Sequence of chain 1.B:
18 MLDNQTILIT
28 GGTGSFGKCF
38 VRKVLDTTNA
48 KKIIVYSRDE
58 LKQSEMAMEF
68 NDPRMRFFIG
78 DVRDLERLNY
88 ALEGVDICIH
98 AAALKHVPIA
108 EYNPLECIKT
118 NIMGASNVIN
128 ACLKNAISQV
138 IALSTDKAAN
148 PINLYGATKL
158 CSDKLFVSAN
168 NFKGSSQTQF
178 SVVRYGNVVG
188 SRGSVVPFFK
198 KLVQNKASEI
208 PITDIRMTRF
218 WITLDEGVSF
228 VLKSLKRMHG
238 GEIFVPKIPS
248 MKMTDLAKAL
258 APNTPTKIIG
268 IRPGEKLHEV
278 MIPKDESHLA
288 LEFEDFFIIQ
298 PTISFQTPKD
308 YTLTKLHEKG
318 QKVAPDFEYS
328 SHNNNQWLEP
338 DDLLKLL

This protein binds this small molecule.
Small molecule (SMILES): O=c1ccn([C@@H]2O[C@H](CO[P](=O)(O)O[P](=O)(O)O[C@H]3O[C@H](CO)[C@@H](O)[C@H](O)[C@H]3O)[C@@H](O)[C@H]2O)c(=O)[nH]1

Binding-site contacts:
Ligand atom O2A contacts residue SER191 of chain 1.B at 3.6 Å.
Ligand atom O6' contacts residue LYS144 of chain 1.B at 2.7 Å (salt-bridge).
Ligand atom O2C contacts residue GLU272 of chain 1.B at 3.2 Å (salt-bridge).
Ligand atom C6' contacts residue NAP1 of chain 1.E at 3.3 Å.
Ligand atom C6' contacts residue LYS144 of chain 1.B at 3.5 Å.
Ligand atom O2C contacts residue MET214 of chain 1.B at 3.0 Å.
Ligand atom O4 contacts residue PRO208 of chain 1.B at 3.3 Å.
Ligand atom PA contacts residue VAL192 of chain 1.B at 3.5 Å.
Ligand atom O6' contacts residue ASN184 of chain 1.B at 3.5 Å (h-bond).
Ligand atom O3B contacts residue LYS144 of chain 1.B at 3.0 Å (salt-bridge).
Ligand atom C5C contacts residue VAL192 of chain 1.B at 3.4 Å (hydrophobic).
Ligand atom O2B contacts residue ASN184 of chain 1.B at 3.4 Å (h-bond).
Ligand atom O6' contacts residue THR142 of chain 1.B at 2.9 Å (h-bond).
Ligand atom C4' contacts residue NAP1 of chain 1.E at 3.4 Å.
Ligand atom C6 contacts residue VAL192 of chain 1.B at 3.4 Å (hydrophobic).
Ligand atom O1A contacts residue ARG269 of chain 1.B at 2.7 Å (salt-bridge).
Ligand atom O2 contacts residue THR210 of chain 1.B at 3.4 Å (h-bond).
Ligand atom C3' contacts residue LYS102 of chain 1.B at 3.3 Å.
Ligand atom O1B contacts residue ARG269 of chain 1.B at 2.9 Å (salt-bridge).
Ligand atom N3 contacts residue PRO208 of chain 1.B at 2.9 Å (h-bond).
Ligand atom O3' contacts residue LYS102 of chain 1.B at 3.0 Å (salt-bridge).
Ligand atom O2A contacts residue VAL192 of chain 1.B at 3.0 Å.
Ligand atom C5' contacts residue LYS144 of chain 1.B at 3.1 Å.
Ligand atom O2B contacts residue LYS144 of chain 1.B at 3.1 Å (salt-bridge).
Ligand atom O4 contacts residue ILE266 of chain 1.B at 3.4 Å.
Ligand atom O4' contacts residue TYR152 of chain 1.B at 3.4 Å.
Ligand atom O2C contacts residue THR210 of chain 1.B at 2.9 Å (h-bond).
Ligand atom C3C contacts residue GLU272 of chain 1.B at 3.5 Å.
Ligand atom C6' contacts residue THR142 of chain 1.B at 3.3 Å.
Ligand atom O4C contacts residue MET250 of chain 1.B at 3.1 Å.
Ligand atom C5' contacts residue NAP1 of chain 1.E at 3.4 Å.
Ligand atom O4C contacts residue VAL192 of chain 1.B at 3.1 Å.
Ligand atom O3C contacts residue ARG216 of chain 1.B at 3.4 Å (salt-bridge).
Ligand atom C2C contacts residue GLU272 of chain 1.B at 3.1 Å.
Ligand atom O5' contacts residue NAP1 of chain 1.E at 2.9 Å (h-bond).
Ligand atom O5' contacts residue LYS144 of chain 1.B at 3.3 Å (salt-bridge).
Ligand atom O4' contacts residue LYS102 of chain 1.B at 2.6 Å (salt-bridge).
Ligand atom O5C contacts residue VAL192 of chain 1.B at 3.0 Å.
Ligand atom C4' contacts residue LYS102 of chain 1.B at 3.6 Å.
Ligand atom O3C contacts residue MET214 of chain 1.B at 2.9 Å.